Sequence of chain 1.B:
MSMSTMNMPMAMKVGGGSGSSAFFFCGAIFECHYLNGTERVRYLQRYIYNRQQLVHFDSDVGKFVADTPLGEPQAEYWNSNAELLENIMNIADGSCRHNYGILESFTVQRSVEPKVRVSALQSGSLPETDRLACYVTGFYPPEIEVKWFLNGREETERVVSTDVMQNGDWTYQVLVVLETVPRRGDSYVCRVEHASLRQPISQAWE

This small molecule binds to this protein.
Small molecule (SMILES): CC(=O)N[C@@H]1[C@@H](O)[C@H](O)[C@@H](CO)O[C@H]1O

Binding-site contacts:
Ligand atom C1 contacts residue NAG1 of chain 1.Z at 3.8 Å.
Ligand atom C5 contacts residue GLU49 of chain 1.B at 4.5 Å.
Ligand atom C4 contacts residue ASN46 of chain 1.B at 4.2 Å.
Ligand atom O7 contacts residue ASN46 of chain 1.B at 3.7 Å.
Ligand atom C7 contacts residue ASN46 of chain 1.B at 3.5 Å.
Ligand atom C6 contacts residue NAG1 of chain 1.Z at 3.4 Å.
Ligand atom N2 contacts residue ASN46 of chain 1.B at 3.0 Å (h-bond).
Ligand atom C1 contacts residue ASN46 of chain 1.B at 1.5 Å.
Ligand atom C3 contacts residue ASN46 of chain 1.B at 3.9 Å.
Ligand atom C1 contacts residue GLU49 of chain 1.B at 3.6 Å.
Ligand atom O5 contacts residue ASN46 of chain 1.B at 2.5 Å (h-bond).
Ligand atom C6 contacts residue GLU49 of chain 1.B at 4.3 Å.
Ligand atom C2 contacts residue GLU49 of chain 1.B at 4.0 Å.
Ligand atom O6 contacts residue NAG1 of chain 1.Z at 2.5 Å (h-bond).
Ligand atom O5 contacts residue GLU49 of chain 1.B at 3.6 Å.
Ligand atom C2 contacts residue ASN46 of chain 1.B at 2.5 Å.
Ligand atom C5 contacts residue NAG1 of chain 1.Z at 3.1 Å.
Ligand atom C5 contacts residue ASN46 of chain 1.B at 3.8 Å.
Ligand atom O5 contacts residue NAG1 of chain 1.Z at 3.0 Å (h-bond).
Ligand atom O7 contacts residue GLU49 of chain 1.B at 4.2 Å.